Sequence of chain 7.A:
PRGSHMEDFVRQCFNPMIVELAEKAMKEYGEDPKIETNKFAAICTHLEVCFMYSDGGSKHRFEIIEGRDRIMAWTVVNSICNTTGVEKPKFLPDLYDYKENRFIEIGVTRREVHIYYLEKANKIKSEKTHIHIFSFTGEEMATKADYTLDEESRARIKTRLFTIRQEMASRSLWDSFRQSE

The small molecule below binds the protein below.
Small molecule (SMILES): C[C@H](C[C@@H](C[C@H](C[C@@H](C[C@@H](CCN1CCCC1=O)N1CCCC1=O)N1CCCC1=O)N1CCCC1=O)N1CCCC1=O)N1CCCC1=O

Binding-site contacts:
Ligand atom C06 contacts residue PHE66 of chain 7.A at 3.9 Å (hydrophobic).
Ligand atom C07 contacts residue MET32 of chain 7.A at 4.3 Å (hydrophobic).
Ligand atom O03 contacts residue PHE66 of chain 7.A at 4.3 Å.
Ligand atom C05 contacts residue MET32 of chain 7.A at 4.2 Å (hydrophobic).
Ligand atom C26 contacts residue PHE66 of chain 7.A at 3.7 Å (hydrophobic).
Ligand atom C34 contacts residue LEU36 of chain 7.A at 4.4 Å (hydrophobic).
Ligand atom C35 contacts residue GLY82 of chain 7.A at 4.3 Å.
Ligand atom C27 contacts residue MET67 of chain 7.A at 4.4 Å (hydrophobic).
Ligand atom C08 contacts residue MET32 of chain 7.A at 3.8 Å (hydrophobic).
Ligand atom C05 contacts residue ILE79 of chain 7.A at 4.5 Å (hydrophobic).
Ligand atom C28 contacts residue PHE66 of chain 7.A at 3.8 Å (hydrophobic).
Ligand atom C36 contacts residue GLU81 of chain 7.A at 4.5 Å.
Ligand atom C28 contacts residue ILE33 of chain 7.A at 4.5 Å (hydrophobic).
Ligand atom C27 contacts residue PHE66 of chain 7.A at 3.9 Å (hydrophobic).
Ligand atom C33 contacts residue ILE79 of chain 7.A at 4.1 Å (hydrophobic).
Ligand atom C05 contacts residue PHE66 of chain 7.A at 4.5 Å (hydrophobic).
Ligand atom O06 contacts residue ARG83 of chain 7.A at 4.4 Å.
Ligand atom C06 contacts residue MET32 of chain 7.A at 3.5 Å (hydrophobic).
Ligand atom C06 contacts residue ILE79 of chain 7.A at 4.5 Å (hydrophobic).
Ligand atom O03 contacts residue MET32 of chain 7.A at 3.9 Å.
Ligand atom O06 contacts residue ILE79 of chain 7.A at 3.8 Å.
Ligand atom C35 contacts residue PHE66 of chain 7.A at 4.3 Å (hydrophobic).
Ligand atom C37 contacts residue ILE79 of chain 7.A at 4.1 Å (hydrophobic).
Ligand atom C36 contacts residue ILE79 of chain 7.A at 3.8 Å (hydrophobic).
Ligand atom C29 contacts residue PHE66 of chain 7.A at 4.2 Å (hydrophobic).
Ligand atom C04 contacts residue MET32 of chain 7.A at 3.5 Å (hydrophobic).
Ligand atom C35 contacts residue GLU81 of chain 7.A at 3.8 Å.
Ligand atom C34 contacts residue PHE66 of chain 7.A at 4.1 Å (hydrophobic).
Ligand atom N04 contacts residue PHE66 of chain 7.A at 4.1 Å.
Ligand atom C35 contacts residue ILE79 of chain 7.A at 4.0 Å (hydrophobic).
Ligand atom C36 contacts residue ARG83 of chain 7.A at 4.0 Å.
Ligand atom C35 contacts residue ARG83 of chain 7.A at 4.3 Å.